Sequence of chain 1.A:
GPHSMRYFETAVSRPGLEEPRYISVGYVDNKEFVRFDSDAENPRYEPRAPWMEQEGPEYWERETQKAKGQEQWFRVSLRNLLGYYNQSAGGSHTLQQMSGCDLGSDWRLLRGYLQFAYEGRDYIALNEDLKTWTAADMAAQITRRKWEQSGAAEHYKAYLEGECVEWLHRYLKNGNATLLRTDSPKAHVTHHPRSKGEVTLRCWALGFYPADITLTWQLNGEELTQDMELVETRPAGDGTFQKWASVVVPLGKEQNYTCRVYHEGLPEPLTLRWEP

Binding-site contacts:
Ligand atom O contacts residue LYS146 of chain 1.A at 3.1 Å (salt-bridge).
Ligand atom OXT contacts residue TYR84 of chain 1.A at 2.9 Å (h-bond).
Ligand atom O contacts residue TYR7 of chain 1.A at 3.0 Å.
Ligand atom N contacts residue SER77 of chain 1.A at 3.2 Å (h-bond).
Ligand atom N contacts residue TYR171 of chain 1.A at 2.8 Å (h-bond).
Ligand atom N contacts residue LYS66 of chain 1.A at 3.4 Å (salt-bridge).
Ligand atom O contacts residue THR143 of chain 1.A at 2.7 Å (h-bond).
Ligand atom O contacts residue TYR159 of chain 1.A at 2.6 Å (h-bond).
Ligand atom NZ contacts residue GLU163 of chain 1.A at 2.7 Å (salt-bridge).
Ligand atom ND2 contacts residue GLN97 of chain 1.A at 3.3 Å (h-bond).
Ligand atom N contacts residue TYR156 of chain 1.A at 3.2 Å (h-bond).
Ligand atom CE2 contacts residue SER150 of chain 1.A at 3.1 Å.
Ligand atom O contacts residue TRP73 of chain 1.A at 3.1 Å (h-bond).
Ligand atom O contacts residue TRP73 of chain 1.A at 3.1 Å (h-bond).
Ligand atom N contacts residue TYR7 of chain 1.A at 2.7 Å (h-bond).
Ligand atom OXT contacts residue LYS146 of chain 1.A at 3.2 Å (salt-bridge).
Ligand atom O contacts residue HIS155 of chain 1.A at 2.6 Å (h-bond).
Ligand atom CD contacts residue LYS66 of chain 1.A at 3.4 Å.
Ligand atom CG contacts residue LYS66 of chain 1.A at 3.4 Å.
Ligand atom OXT contacts residue ASN80 of chain 1.A at 2.8 Å (h-bond).
Ligand atom C contacts residue TYR84 of chain 1.A at 3.0 Å (hydrophobic).
Ligand atom CD contacts residue GLU163 of chain 1.A at 3.1 Å.
Ligand atom CA contacts residue TRP73 of chain 1.A at 3.4 Å (hydrophobic).
Ligand atom CG contacts residue GLN70 of chain 1.A at 3.4 Å.
Ligand atom O contacts residue LYS66 of chain 1.A at 2.6 Å (salt-bridge).
Ligand atom O contacts residue TRP147 of chain 1.A at 3.0 Å (h-bond).
Ligand atom OD1 contacts residue GLN70 of chain 1.A at 3.4 Å (h-bond).
Ligand atom CE contacts residue LYS66 of chain 1.A at 3.3 Å.
Ligand atom N contacts residue GLN70 of chain 1.A at 3.0 Å (h-bond).
Ligand atom CE contacts residue GLU163 of chain 1.A at 3.4 Å.
Ligand atom N contacts residue GLU63 of chain 1.A at 3.1 Å (salt-bridge).
Ligand atom O contacts residue TYR84 of chain 1.A at 2.4 Å (h-bond).
Ligand atom OG1 contacts residue LYS146 of chain 1.A at 3.0 Å (salt-bridge).
Ligand atom CA contacts residue TYR7 of chain 1.A at 3.2 Å (hydrophobic).
Ligand atom O contacts residue TRP147 of chain 1.A at 3.3 Å (h-bond).
Ligand atom ND2 contacts residue GLN70 of chain 1.A at 3.3 Å (h-bond).
Ligand atom CB contacts residue TYR156 of chain 1.A at 3.3 Å (hydrophobic).
Ligand atom C contacts residue TYR7 of chain 1.A at 3.2 Å (hydrophobic).
Ligand atom OD1 contacts residue GLN97 of chain 1.A at 3.0 Å (h-bond).
Ligand atom NZ contacts residue LYS66 of chain 1.A at 3.1 Å (salt-bridge).

This protein binds this small molecule.
Small molecule (SMILES): CSCC[C@H](NC(=O)[C@@H](NC(=O)[C@H](C)NC(=O)[C@H](Cc1ccccc1)NC(=O)[C@H](CC(N)=O)NC(=O)[C@H](Cc1ccccc1)NC(=O)[C@@H](NC(=O)[C@H](C)NC(=O)[C@@H](N)CCCCN)C(C)C)[C@@H](C)O)C(=O)O